Binding-site contacts:
Ligand atom C8 contacts residue TRP144 of chain 1.B at 3.1 Å (hydrophobic).
Ligand atom O2 contacts residue HIS143 of chain 1.B at 3.0 Å (h-bond).
Ligand atom C4 contacts residue TRP428 of chain 1.B at 3.7 Å (hydrophobic).
Ligand atom C5 contacts residue GLU373 of chain 1.B at 4.0 Å.
Ligand atom C5 contacts residue GLU427 of chain 1.B at 3.7 Å.
Ligand atom C2 contacts residue GLU188 of chain 1.B at 3.6 Å.
Ligand atom O3 contacts residue TRP428 of chain 1.B at 3.0 Å (h-bond).
Ligand atom C8 contacts residue TRP428 of chain 1.B at 4.0 Å (hydrophobic).
Ligand atom C5 contacts residue TYR317 of chain 1.B at 3.9 Å (hydrophobic).
Ligand atom O5 contacts residue TRP346 of chain 1.B at 3.7 Å.
Ligand atom C6 contacts residue TYR317 of chain 1.B at 4.0 Å (hydrophobic).
Ligand atom C6 contacts residue GLU373 of chain 1.B at 3.8 Å.
Ligand atom O2 contacts residue GLU373 of chain 1.B at 2.7 Å (salt-bridge).
Ligand atom O3 contacts residue HIS143 of chain 1.B at 2.9 Å (h-bond).
Ligand atom C3 contacts residue HIS143 of chain 1.B at 3.9 Å.
Ligand atom C2 contacts residue GLU373 of chain 1.B at 3.4 Å.
Ligand atom C3 contacts residue TRP428 of chain 1.B at 3.9 Å (hydrophobic).
Ligand atom O5 contacts residue GLU427 of chain 1.B at 2.7 Å (salt-bridge).
Ligand atom C3 contacts residue GLN42 of chain 1.B at 3.7 Å.
Ligand atom C2 contacts residue ASN187 of chain 1.B at 4.0 Å.
Ligand atom N1 contacts residue TYR317 of chain 1.B at 4.0 Å.
Ligand atom C6 contacts residue GLU188 of chain 1.B at 3.6 Å.
Ligand atom O2 contacts residue GLU188 of chain 1.B at 3.5 Å (salt-bridge).
Ligand atom O4 contacts residue GLN42 of chain 1.B at 3.1 Å (h-bond).
Ligand atom O3 contacts residue TRP420 of chain 1.B at 3.6 Å.
Ligand atom C3 contacts residue GLU373 of chain 1.B at 3.7 Å.
Ligand atom O2 contacts residue ASN315 of chain 1.B at 4.0 Å.
Ligand atom C7 contacts residue GLU188 of chain 1.B at 3.3 Å.
Ligand atom N1 contacts residue GLU188 of chain 1.B at 2.9 Å (salt-bridge).
Ligand atom C4 contacts residue GLU427 of chain 1.B at 3.4 Å.
Ligand atom N1 contacts residue GLU373 of chain 1.B at 2.7 Å (salt-bridge).
Ligand atom C4 contacts residue GLN42 of chain 1.B at 4.0 Å.
Ligand atom C2 contacts residue HIS143 of chain 1.B at 3.9 Å.
Ligand atom O3 contacts residue GLN42 of chain 1.B at 2.5 Å (h-bond).
Ligand atom O4 contacts residue TRP420 of chain 1.B at 3.0 Å (h-bond).
Ligand atom O4 contacts residue GLU427 of chain 1.B at 2.4 Å (salt-bridge).
Ligand atom O2 contacts residue ASN187 of chain 1.B at 2.9 Å (h-bond).
Ligand atom C7 contacts residue TRP144 of chain 1.B at 3.8 Å (hydrophobic).
Ligand atom C8 contacts residue GLU188 of chain 1.B at 3.2 Å.
Ligand atom C3 contacts residue TRP420 of chain 1.B at 3.8 Å (hydrophobic).

Sequence of chain 1.B:
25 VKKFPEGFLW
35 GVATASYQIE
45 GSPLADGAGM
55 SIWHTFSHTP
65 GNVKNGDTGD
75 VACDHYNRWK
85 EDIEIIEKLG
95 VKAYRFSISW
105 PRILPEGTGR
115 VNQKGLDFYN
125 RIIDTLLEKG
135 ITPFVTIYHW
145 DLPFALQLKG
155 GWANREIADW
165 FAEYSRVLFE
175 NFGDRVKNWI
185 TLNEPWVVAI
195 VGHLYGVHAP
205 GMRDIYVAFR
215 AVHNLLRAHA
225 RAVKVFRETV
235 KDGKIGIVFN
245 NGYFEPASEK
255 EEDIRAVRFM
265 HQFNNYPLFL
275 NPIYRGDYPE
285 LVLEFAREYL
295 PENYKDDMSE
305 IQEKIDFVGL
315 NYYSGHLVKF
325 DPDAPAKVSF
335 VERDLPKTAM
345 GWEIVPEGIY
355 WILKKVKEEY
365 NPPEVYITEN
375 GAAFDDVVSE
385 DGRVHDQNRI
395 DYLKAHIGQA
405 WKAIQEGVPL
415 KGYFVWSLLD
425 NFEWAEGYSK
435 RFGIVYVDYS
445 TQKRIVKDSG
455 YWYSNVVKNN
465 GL

The protein below binds the small molecule below.
Small molecule (SMILES): O[C@@H]1[C@@H](O)[C@H](O)[C@]2(O)CC[C@H]1N2